Sequence of chain 1.H:
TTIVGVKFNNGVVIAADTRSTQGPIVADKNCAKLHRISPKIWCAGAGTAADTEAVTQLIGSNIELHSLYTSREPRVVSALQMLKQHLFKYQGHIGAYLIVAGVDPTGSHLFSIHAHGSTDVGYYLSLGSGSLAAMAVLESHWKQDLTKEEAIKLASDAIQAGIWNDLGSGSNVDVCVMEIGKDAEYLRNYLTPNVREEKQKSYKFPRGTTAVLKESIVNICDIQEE

Binding-site contacts:
Ligand atom C18 contacts residue GLY47 of chain 1.H at 3.7 Å.
Ligand atom C20 contacts residue GLY45 of chain 1.H at 3.2 Å.
Ligand atom N16 contacts residue GLY47 of chain 1.H at 3.1 Å (h-bond).
Ligand atom C33 contacts residue ASP125 of chain 1.I at 3.8 Å.
Ligand atom C12 contacts residue THR21 of chain 1.H at 3.9 Å.
Ligand atom O32 contacts residue THR48 of chain 1.H at 3.7 Å.
Ligand atom O32 contacts residue GLY47 of chain 1.H at 3.9 Å.
Ligand atom C11 contacts residue THR21 of chain 1.H at 3.6 Å.
Ligand atom O32 contacts residue ALA49 of chain 1.H at 3.3 Å (h-bond).
Ligand atom N10 contacts residue ASP125 of chain 1.I at 3.8 Å.
Ligand atom C15 contacts residue GLY47 of chain 1.H at 3.7 Å.
Ligand atom C30 contacts residue SER20 of chain 1.H at 3.8 Å.
Ligand atom C17 contacts residue THR1 of chain 1.H at 2.3 Å.
Ligand atom C26 contacts residue GLY47 of chain 1.H at 3.7 Å.
Ligand atom N16 contacts residue THR1 of chain 1.H at 3.6 Å (h-bond).
Ligand atom C18 contacts residue THR1 of chain 1.H at 2.9 Å.
Ligand atom C22 contacts residue THR1 of chain 1.H at 1.4 Å.
Ligand atom O33 contacts residue GLY47 of chain 1.H at 3.5 Å (h-bond).
Ligand atom C19 contacts residue GLY47 of chain 1.H at 3.6 Å.
Ligand atom C4 contacts residue LEU126 of chain 1.I at 3.6 Å (hydrophobic).
Ligand atom C32 contacts residue ALA27 of chain 1.H at 3.5 Å (hydrophobic).
Ligand atom O34 contacts residue SER20 of chain 1.H at 3.7 Å.
Ligand atom C14 contacts residue THR21 of chain 1.H at 4.0 Å.
Ligand atom C18 contacts residue GLY45 of chain 1.H at 3.7 Å.
Ligand atom O31 contacts residue GLN22 of chain 1.H at 3.9 Å.
Ligand atom C1 contacts residue THR48 of chain 1.H at 3.6 Å.
Ligand atom O34 contacts residue THR21 of chain 1.H at 3.4 Å (h-bond).
Ligand atom C32 contacts residue SER20 of chain 1.H at 3.3 Å.
Ligand atom N13 contacts residue THR21 of chain 1.H at 3.1 Å (h-bond).
Ligand atom C14 contacts residue GLY47 of chain 1.H at 3.5 Å.
Ligand atom O8 contacts residue ASP125 of chain 1.I at 3.4 Å (salt-bridge).
Ligand atom C30 contacts residue ALA49 of chain 1.H at 4.0 Å (hydrophobic).
Ligand atom O33 contacts residue ALA46 of chain 1.H at 3.9 Å.
Ligand atom C20 contacts residue THR52 of chain 1.H at 3.7 Å.
Ligand atom C21 contacts residue LYS33 of chain 1.H at 4.0 Å.
Ligand atom C22 contacts residue LYS33 of chain 1.H at 3.9 Å.
Ligand atom C17 contacts residue LYS33 of chain 1.H at 4.0 Å.
Ligand atom C18 contacts residue ALA46 of chain 1.H at 3.7 Å (hydrophobic).
Ligand atom O33 contacts residue THR1 of chain 1.H at 2.4 Å (h-bond).
Ligand atom C24 contacts residue THR21 of chain 1.H at 3.9 Å.

Sequence of chain 1.I:
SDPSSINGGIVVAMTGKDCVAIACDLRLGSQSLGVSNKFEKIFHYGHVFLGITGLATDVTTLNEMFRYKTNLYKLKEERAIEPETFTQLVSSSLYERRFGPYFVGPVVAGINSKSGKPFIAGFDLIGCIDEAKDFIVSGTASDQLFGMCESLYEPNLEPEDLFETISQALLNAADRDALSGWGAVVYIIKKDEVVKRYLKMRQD

The small molecule below binds the protein below.
Small molecule (SMILES): CC(C)C[C@@H](CO)NC(=O)[C@H](CC(C)C)NC(=O)[C@H](CC(C)C)NC(=O)OCc1ccccc1